Sequence of chain 6.C:
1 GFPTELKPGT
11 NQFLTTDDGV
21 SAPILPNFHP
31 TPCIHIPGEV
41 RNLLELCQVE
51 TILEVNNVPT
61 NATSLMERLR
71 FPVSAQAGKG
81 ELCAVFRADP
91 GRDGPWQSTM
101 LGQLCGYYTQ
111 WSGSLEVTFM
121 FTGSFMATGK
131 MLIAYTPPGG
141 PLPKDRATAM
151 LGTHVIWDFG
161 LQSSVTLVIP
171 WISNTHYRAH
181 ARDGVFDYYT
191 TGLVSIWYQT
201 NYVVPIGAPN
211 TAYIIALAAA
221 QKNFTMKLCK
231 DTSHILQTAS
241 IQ

Binding-site contacts:
Ligand atom CAS contacts residue TYR201 of chain 6.A at 3.7 Å (hydrophobic).
Ligand atom CAF contacts residue GLN202 of chain 6.A at 3.5 Å.
Ligand atom OAW contacts residue MET195 of chain 6.A at 3.5 Å.
Ligand atom CAM contacts residue PHE155 of chain 6.A at 3.8 Å (hydrophobic).
Ligand atom CAG contacts residue ASN228 of chain 6.A at 3.3 Å.
Ligand atom CAF contacts residue TRP203 of chain 6.A at 3.7 Å (hydrophobic).
Ligand atom NAC contacts residue THR114 of chain 6.A at 3.1 Å (h-bond).
Ligand atom CAE contacts residue PHE137 of chain 6.A at 3.9 Å (hydrophobic).
Ligand atom CAH contacts residue VAL192 of chain 6.A at 3.5 Å (hydrophobic).
Ligand atom CAR contacts residue TYR201 of chain 6.A at 3.2 Å (hydrophobic).
Ligand atom CAJ contacts residue PHE135 of chain 6.A at 3.1 Å (hydrophobic).
Ligand atom CAB contacts residue PHE131 of chain 6.A at 3.8 Å (hydrophobic).
Ligand atom CAH contacts residue PHE135 of chain 6.A at 3.4 Å (hydrophobic).
Ligand atom OAW contacts residue ILE111 of chain 6.A at 3.2 Å.
Ligand atom CAA contacts residue PRO177 of chain 6.A at 3.5 Å (hydrophobic).
Ligand atom CAY contacts residue THR114 of chain 6.A at 3.8 Å.
Ligand atom CBB contacts residue ASN228 of chain 6.A at 3.7 Å.
Ligand atom CAA contacts residue VAL179 of chain 6.A at 3.1 Å (hydrophobic).
Ligand atom CAK contacts residue PHE155 of chain 6.A at 2.9 Å (hydrophobic).
Ligand atom CAF contacts residue ASN228 of chain 6.A at 3.8 Å.
Ligand atom CAS contacts residue ASN228 of chain 6.A at 3.8 Å.
Ligand atom CBA contacts residue ILE111 of chain 6.A at 3.7 Å (hydrophobic).
Ligand atom CAM contacts residue PRO177 of chain 6.A at 3.6 Å (hydrophobic).
Ligand atom CAL contacts residue THR114 of chain 6.A at 3.8 Å.
Ligand atom CAI contacts residue PHE155 of chain 6.A at 3.1 Å (hydrophobic).
Ligand atom CAR contacts residue ASN228 of chain 6.A at 3.7 Å.
Ligand atom CAA contacts residue SER178 of chain 6.A at 3.5 Å.
Ligand atom OAD contacts residue ILE113 of chain 6.A at 3.1 Å (h-bond).
Ligand atom CAA contacts residue TYR153 of chain 6.A at 3.9 Å (hydrophobic).
Ligand atom CAZ contacts residue VAL192 of chain 6.A at 3.6 Å (hydrophobic).
Ligand atom OAV contacts residue VAL190 of chain 6.A at 3.9 Å.
Ligand atom NAT contacts residue PHE155 of chain 6.A at 3.6 Å.
Ligand atom CAB contacts residue PHE135 of chain 6.A at 3.8 Å (hydrophobic).
Ligand atom CAQ contacts residue ILE113 of chain 6.A at 3.9 Å (hydrophobic).
Ligand atom CAJ contacts residue VAL192 of chain 6.A at 3.7 Å (hydrophobic).
Ligand atom CAG contacts residue GLN202 of chain 6.A at 3.5 Å.
Ligand atom CAN contacts residue PHE135 of chain 6.A at 3.4 Å (hydrophobic).
Ligand atom OAD contacts residue ASP112 of chain 6.A at 3.4 Å.
Ligand atom NBE contacts residue TRP203 of chain 6.A at 3.8 Å.
Ligand atom NAC contacts residue ALA275 of chain 6.A at 3.5 Å.

Sequence of chain 6.A:
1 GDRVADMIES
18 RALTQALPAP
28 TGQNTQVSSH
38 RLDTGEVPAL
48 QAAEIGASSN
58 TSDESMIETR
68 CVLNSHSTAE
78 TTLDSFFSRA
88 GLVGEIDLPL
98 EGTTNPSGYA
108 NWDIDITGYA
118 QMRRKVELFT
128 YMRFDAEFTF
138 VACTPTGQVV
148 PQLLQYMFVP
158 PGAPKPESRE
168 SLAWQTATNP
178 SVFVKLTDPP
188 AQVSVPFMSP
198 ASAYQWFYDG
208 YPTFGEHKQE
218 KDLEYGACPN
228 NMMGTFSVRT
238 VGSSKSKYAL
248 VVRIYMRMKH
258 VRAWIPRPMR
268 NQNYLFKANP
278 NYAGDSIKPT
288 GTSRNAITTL

This small molecule binds to this protein.
Small molecule (SMILES): CCO/N=C/c1ccc(OCC[C@@H](C)CCN2CCN(c3ccnc(N)c3)C2=O)cc1